Sequence of chain 1.D:
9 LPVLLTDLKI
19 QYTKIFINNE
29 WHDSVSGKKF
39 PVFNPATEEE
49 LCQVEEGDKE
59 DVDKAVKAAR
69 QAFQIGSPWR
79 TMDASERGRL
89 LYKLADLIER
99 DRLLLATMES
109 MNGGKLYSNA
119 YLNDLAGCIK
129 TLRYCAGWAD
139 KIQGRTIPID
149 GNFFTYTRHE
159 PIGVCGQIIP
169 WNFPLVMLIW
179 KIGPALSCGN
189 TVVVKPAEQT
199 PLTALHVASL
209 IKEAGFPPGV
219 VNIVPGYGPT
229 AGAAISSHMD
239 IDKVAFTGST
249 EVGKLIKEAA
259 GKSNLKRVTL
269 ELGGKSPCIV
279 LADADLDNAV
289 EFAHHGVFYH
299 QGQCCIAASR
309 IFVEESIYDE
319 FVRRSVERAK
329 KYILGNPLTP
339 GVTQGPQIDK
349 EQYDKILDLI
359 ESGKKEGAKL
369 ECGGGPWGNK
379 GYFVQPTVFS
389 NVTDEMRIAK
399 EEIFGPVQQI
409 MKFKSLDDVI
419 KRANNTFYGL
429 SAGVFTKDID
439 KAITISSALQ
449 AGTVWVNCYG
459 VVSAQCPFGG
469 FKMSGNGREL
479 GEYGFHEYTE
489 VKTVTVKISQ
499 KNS

Binding-site contacts:
Ligand atom C9 contacts residue ILE254 of chain 1.D at 3.4 Å (hydrophobic).
Ligand atom C9 contacts residue ALA231 of chain 1.D at 3.5 Å (hydrophobic).
Ligand atom O7 contacts residue GLY226 of chain 1.D at 3.1 Å.
Ligand atom C2 contacts residue PRO227 of chain 1.D at 3.8 Å (hydrophobic).
Ligand atom C15 contacts residue VAL250 of chain 1.D at 4.1 Å (hydrophobic).
Ligand atom O17 contacts residue GLY226 of chain 1.D at 3.7 Å.
Ligand atom C4 contacts residue LEU253 of chain 1.D at 3.7 Å (hydrophobic).
Ligand atom C8 contacts residue VAL250 of chain 1.D at 3.8 Å (hydrophobic).
Ligand atom C13 contacts residue LEU253 of chain 1.D at 4.0 Å (hydrophobic).
Ligand atom N11 contacts residue PRO227 of chain 1.D at 3.8 Å.
Ligand atom C14 contacts residue PRO227 of chain 1.D at 3.9 Å (hydrophobic).
Ligand atom O17 contacts residue GLY230 of chain 1.D at 3.4 Å.
Ligand atom C1 contacts residue VAL250 of chain 1.D at 3.9 Å (hydrophobic).
Ligand atom C3 contacts residue GLY226 of chain 1.D at 3.9 Å.
Ligand atom C1 contacts residue GLY226 of chain 1.D at 3.9 Å.
Ligand atom C9 contacts residue VAL250 of chain 1.D at 4.0 Å (hydrophobic).
Ligand atom O17 contacts residue ILE166 of chain 1.D at 3.6 Å.
Ligand atom C9 contacts residue GLY226 of chain 1.D at 3.5 Å.
Ligand atom C16 contacts residue ILE254 of chain 1.D at 3.9 Å (hydrophobic).
Ligand atom C5 contacts residue LEU253 of chain 1.D at 3.7 Å (hydrophobic).
Ligand atom C10 contacts residue GLY230 of chain 1.D at 4.2 Å.
Ligand atom C16 contacts residue SER234 of chain 1.D at 3.6 Å.
Ligand atom C1 contacts residue PRO227 of chain 1.D at 3.8 Å (hydrophobic).
Ligand atom C10 contacts residue VAL250 of chain 1.D at 4.0 Å (hydrophobic).
Ligand atom C8 contacts residue ALA231 of chain 1.D at 4.2 Å (hydrophobic).
Ligand atom C10 contacts residue ILE254 of chain 1.D at 4.0 Å (hydrophobic).
Ligand atom C2 contacts residue VAL250 of chain 1.D at 3.5 Å (hydrophobic).
Ligand atom C10 contacts residue GLY226 of chain 1.D at 3.8 Å.
Ligand atom C6 contacts residue PRO227 of chain 1.D at 3.8 Å (hydrophobic).
Ligand atom C6 contacts residue VAL250 of chain 1.D at 4.1 Å (hydrophobic).
Ligand atom C8 contacts residue GLY226 of chain 1.D at 3.3 Å.
Ligand atom C10 contacts residue ALA231 of chain 1.D at 3.9 Å (hydrophobic).
Ligand atom C13 contacts residue GLU249 of chain 1.D at 4.2 Å.
Ligand atom C3 contacts residue VAL250 of chain 1.D at 3.7 Å (hydrophobic).
Ligand atom O7 contacts residue VAL250 of chain 1.D at 3.6 Å.
Ligand atom C9 contacts residue GLY230 of chain 1.D at 3.5 Å.
Ligand atom C16 contacts residue ALA231 of chain 1.D at 3.6 Å (hydrophobic).
Ligand atom C2 contacts residue GLY226 of chain 1.D at 3.5 Å.
Ligand atom C8 contacts residue GLY230 of chain 1.D at 3.8 Å.
Ligand atom O7 contacts residue PRO227 of chain 1.D at 4.0 Å.

The small molecule below binds the protein below.
Small molecule (SMILES): CCN(CC)c1ccc2c(C)cc(=O)oc2c1